Sequence of chain 1.A:
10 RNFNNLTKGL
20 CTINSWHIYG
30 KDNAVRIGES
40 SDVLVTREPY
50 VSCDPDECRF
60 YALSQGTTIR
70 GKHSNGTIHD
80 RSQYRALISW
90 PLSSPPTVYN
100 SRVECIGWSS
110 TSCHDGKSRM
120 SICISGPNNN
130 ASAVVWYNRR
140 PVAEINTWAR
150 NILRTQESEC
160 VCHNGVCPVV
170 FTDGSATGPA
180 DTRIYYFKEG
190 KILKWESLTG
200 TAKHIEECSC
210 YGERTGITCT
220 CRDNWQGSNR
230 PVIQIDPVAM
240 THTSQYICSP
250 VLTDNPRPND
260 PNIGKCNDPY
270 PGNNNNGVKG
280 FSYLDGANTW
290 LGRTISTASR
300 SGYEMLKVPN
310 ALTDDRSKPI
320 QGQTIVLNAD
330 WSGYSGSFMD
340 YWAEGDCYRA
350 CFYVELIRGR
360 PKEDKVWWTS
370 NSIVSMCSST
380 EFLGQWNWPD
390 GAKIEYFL

A small-molecule ligand and the protein it binds are described below.
Small molecule (SMILES): CCC(CC)O[C@@H]1C=C(C(=O)O)C[C@H](N)[C@H]1NC(C)=O

Binding-site contacts:
Ligand atom C7 contacts residue ARG221 of chain 1.A at 3.7 Å.
Ligand atom C91 contacts residue ASN223 of chain 1.A at 3.8 Å.
Ligand atom C7 contacts residue TYR333 of chain 1.A at 3.3 Å (hydrophobic).
Ligand atom C5 contacts residue ASP79 of chain 1.A at 4.1 Å.
Ligand atom C1 contacts residue ARG299 of chain 1.A at 3.4 Å.
Ligand atom C4 contacts residue TYR333 of chain 1.A at 3.6 Å (hydrophobic).
Ligand atom C82 contacts residue ARG153 of chain 1.A at 3.7 Å.
Ligand atom C1 contacts residue ARG46 of chain 1.A at 4.0 Å.
Ligand atom C2 contacts residue TYR333 of chain 1.A at 3.0 Å (hydrophobic).
Ligand atom N4 contacts residue ASP79 of chain 1.A at 3.2 Å (salt-bridge).
Ligand atom C3 contacts residue TYR333 of chain 1.A at 3.5 Å (hydrophobic).
Ligand atom C91 contacts residue ARG221 of chain 1.A at 3.7 Å.
Ligand atom O1A contacts residue TYR333 of chain 1.A at 3.9 Å.
Ligand atom C10 contacts residue ARG80 of chain 1.A at 3.8 Å.
Ligand atom O1B contacts residue TYR333 of chain 1.A at 3.6 Å (h-bond).
Ligand atom C9 contacts residue GLU206 of chain 1.A at 4.0 Å.
Ligand atom O10 contacts residue ARG80 of chain 1.A at 2.8 Å (salt-bridge).
Ligand atom C11 contacts residue ILE151 of chain 1.A at 3.9 Å (hydrophobic).
Ligand atom O1B contacts residue ARG221 of chain 1.A at 3.4 Å (salt-bridge).
Ligand atom C4 contacts residue ASP79 of chain 1.A at 3.7 Å.
Ligand atom C81 contacts residue ARG153 of chain 1.A at 3.7 Å.
Ligand atom C4 contacts residue GLU206 of chain 1.A at 4.1 Å.
Ligand atom C4 contacts residue GLU47 of chain 1.A at 3.6 Å.
Ligand atom C3 contacts residue GLU47 of chain 1.A at 3.6 Å.
Ligand atom C3 contacts residue ARG46 of chain 1.A at 3.9 Å.
Ligand atom C7 contacts residue GLU206 of chain 1.A at 4.0 Å.
Ligand atom O1B contacts residue ARG299 of chain 1.A at 2.6 Å (salt-bridge).
Ligand atom C6 contacts residue GLU206 of chain 1.A at 3.8 Å.
Ligand atom O1A contacts residue ARG46 of chain 1.A at 2.9 Å (salt-bridge).
Ligand atom C82 contacts residue ILE151 of chain 1.A at 3.9 Å (hydrophobic).
Ligand atom C11 contacts residue TRP107 of chain 1.A at 3.9 Å (hydrophobic).
Ligand atom C3 contacts residue ASP79 of chain 1.A at 3.3 Å.
Ligand atom C8 contacts residue ARG153 of chain 1.A at 4.1 Å.
Ligand atom C1 contacts residue TYR333 of chain 1.A at 3.3 Å (hydrophobic).
Ligand atom O10 contacts residue ASP79 of chain 1.A at 3.7 Å.
Ligand atom O1A contacts residue ARG299 of chain 1.A at 2.8 Å (salt-bridge).
Ligand atom C9 contacts residue GLU205 of chain 1.A at 3.8 Å.
Ligand atom C81 contacts residue ALA175 of chain 1.A at 3.6 Å (hydrophobic).
Ligand atom N4 contacts residue GLU47 of chain 1.A at 2.9 Å (salt-bridge).
Ligand atom C6 contacts residue TYR333 of chain 1.A at 3.9 Å (hydrophobic).